Binding-site contacts:
Ligand atom C5 contacts residue ASN704 of chain 1.A at 3.7 Å.
Ligand atom O7 contacts residue GLN1058 of chain 1.A at 3.6 Å.
Ligand atom C7 contacts residue LEU909 of chain 1.A at 3.8 Å (hydrophobic).
Ligand atom O7 contacts residue ASN704 of chain 1.A at 3.3 Å (h-bond).
Ligand atom C8 contacts residue ASN704 of chain 1.A at 4.5 Å.
Ligand atom C7 contacts residue ASN704 of chain 1.A at 3.3 Å.
Ligand atom C5 contacts residue GLN913 of chain 1.A at 4.2 Å.
Ligand atom C4 contacts residue ASN704 of chain 1.A at 4.2 Å.
Ligand atom C6 contacts residue GLN913 of chain 1.A at 3.9 Å.
Ligand atom C3 contacts residue ASN704 of chain 1.A at 3.8 Å.
Ligand atom O6 contacts residue THR706 of chain 1.A at 4.3 Å.
Ligand atom C2 contacts residue ASN704 of chain 1.A at 2.4 Å.
Ligand atom N2 contacts residue ASN704 of chain 1.A at 2.9 Å (h-bond).
Ligand atom O7 contacts residue LEU909 of chain 1.A at 3.6 Å.
Ligand atom C6 contacts residue LEU909 of chain 1.A at 4.4 Å (hydrophobic).
Ligand atom C1 contacts residue ASN704 of chain 1.A at 1.4 Å.
Ligand atom O6 contacts residue PHE705 of chain 1.A at 4.2 Å.
Ligand atom O5 contacts residue ASN704 of chain 1.A at 2.4 Å (h-bond).
Ligand atom O6 contacts residue GLN913 of chain 1.A at 3.2 Å (h-bond).
Ligand atom O4 contacts residue LEU909 of chain 1.A at 4.0 Å.
Ligand atom C8 contacts residue LEU909 of chain 1.A at 3.9 Å (hydrophobic).
Ligand atom C5 contacts residue LEU909 of chain 1.A at 4.1 Å (hydrophobic).

This protein binds this small molecule.
Small molecule (SMILES): CC(=O)N[C@H]1[C@H](O[C@H]2[C@H](O)[C@@H](NC(C)=O)CO[C@@H]2CO)O[C@H](CO)[C@@H](O)[C@@H]1O

Sequence of chain 1.A:
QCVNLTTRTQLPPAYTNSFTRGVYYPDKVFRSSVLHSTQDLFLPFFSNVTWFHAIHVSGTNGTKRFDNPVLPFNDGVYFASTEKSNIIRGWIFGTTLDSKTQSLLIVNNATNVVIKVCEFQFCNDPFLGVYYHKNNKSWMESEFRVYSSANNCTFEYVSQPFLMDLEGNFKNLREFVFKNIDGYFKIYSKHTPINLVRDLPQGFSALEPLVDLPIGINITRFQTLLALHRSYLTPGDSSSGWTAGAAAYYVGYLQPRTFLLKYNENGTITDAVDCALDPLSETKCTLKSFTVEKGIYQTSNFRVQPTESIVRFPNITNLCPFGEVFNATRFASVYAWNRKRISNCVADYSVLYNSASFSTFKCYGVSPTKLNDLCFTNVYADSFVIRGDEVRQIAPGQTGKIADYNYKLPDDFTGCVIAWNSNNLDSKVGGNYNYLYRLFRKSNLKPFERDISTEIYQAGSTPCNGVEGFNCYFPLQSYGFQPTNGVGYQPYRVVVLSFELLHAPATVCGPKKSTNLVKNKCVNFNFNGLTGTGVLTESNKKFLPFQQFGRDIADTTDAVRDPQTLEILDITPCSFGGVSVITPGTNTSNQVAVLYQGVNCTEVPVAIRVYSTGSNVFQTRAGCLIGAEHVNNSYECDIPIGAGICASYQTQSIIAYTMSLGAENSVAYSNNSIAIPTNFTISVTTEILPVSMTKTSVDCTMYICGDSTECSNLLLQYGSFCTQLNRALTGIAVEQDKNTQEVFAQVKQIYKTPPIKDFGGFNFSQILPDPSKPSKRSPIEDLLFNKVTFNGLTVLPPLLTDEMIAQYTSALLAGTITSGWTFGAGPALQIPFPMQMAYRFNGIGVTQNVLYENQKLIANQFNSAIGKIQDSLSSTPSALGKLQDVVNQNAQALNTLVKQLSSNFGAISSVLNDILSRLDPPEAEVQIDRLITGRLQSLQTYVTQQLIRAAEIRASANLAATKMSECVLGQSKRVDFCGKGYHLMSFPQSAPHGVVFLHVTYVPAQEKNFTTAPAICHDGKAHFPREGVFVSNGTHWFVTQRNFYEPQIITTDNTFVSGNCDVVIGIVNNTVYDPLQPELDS